Binding-site contacts:
Ligand atom F1 contacts residue MET94 of chain 1.A at 3.1 Å.
Ligand atom C23 contacts residue LEU147 of chain 1.A at 3.5 Å (hydrophobic).
Ligand atom C22 contacts residue ALA97 of chain 1.A at 3.6 Å (hydrophobic).
Ligand atom N2 contacts residue GLU66 of chain 1.A at 2.6 Å (salt-bridge).
Ligand atom C22 contacts residue LEU147 of chain 1.A at 3.5 Å (hydrophobic).
Ligand atom C5 contacts residue LEU92 of chain 1.A at 3.6 Å (hydrophobic).
Ligand atom C7 contacts residue GLU66 of chain 1.A at 3.7 Å.
Ligand atom N2 contacts residue LYS48 of chain 1.A at 3.6 Å.
Ligand atom C6 contacts residue LYS48 of chain 1.A at 3.8 Å.
Ligand atom C9 contacts residue LYS48 of chain 1.A at 3.7 Å.
Ligand atom C10 contacts residue LEU147 of chain 1.A at 3.5 Å (hydrophobic).
Ligand atom N4 contacts residue ALA46 of chain 1.A at 3.5 Å.
Ligand atom N3 contacts residue ASP158 of chain 1.A at 3.2 Å (salt-bridge).
Ligand atom C23 contacts residue ALA46 of chain 1.A at 3.7 Å (hydrophobic).
Ligand atom N3 contacts residue GLU66 of chain 1.A at 3.4 Å (salt-bridge).
Ligand atom C10 contacts residue ALA46 of chain 1.A at 3.6 Å (hydrophobic).
Ligand atom C4 contacts residue ALA46 of chain 1.A at 3.7 Å (hydrophobic).
Ligand atom C13 contacts residue GLY100 of chain 1.A at 3.5 Å.
Ligand atom N7 contacts residue PRO101 of chain 1.A at 3.6 Å.
Ligand atom N8 contacts residue ALA97 of chain 1.A at 2.9 Å (h-bond).
Ligand atom C11 contacts residue ALA46 of chain 1.A at 3.5 Å (hydrophobic).
Ligand atom N8 contacts residue ALA46 of chain 1.A at 3.7 Å.
Ligand atom C22 contacts residue ALA46 of chain 1.A at 3.7 Å (hydrophobic).
Ligand atom C7 contacts residue LYS48 of chain 1.A at 3.5 Å.
Ligand atom C14 contacts residue GLY100 of chain 1.A at 3.6 Å.
Ligand atom N5 contacts residue MET96 of chain 1.A at 3.5 Å (h-bond).
Ligand atom C5 contacts residue LYS48 of chain 1.A at 3.7 Å.
Ligand atom N6 contacts residue LYS104 of chain 1.A at 3.1 Å (salt-bridge).
Ligand atom C20 contacts residue PRO101 of chain 1.A at 3.6 Å (hydrophobic).
Ligand atom F1 contacts residue VAL79 of chain 1.A at 3.5 Å.
Ligand atom N4 contacts residue LEU147 of chain 1.A at 3.6 Å.
Ligand atom N8 contacts residue LEU147 of chain 1.A at 3.5 Å.
Ligand atom C22 contacts residue GLU95 of chain 1.A at 3.3 Å.
Ligand atom N5 contacts residue ALA97 of chain 1.A at 3.0 Å (h-bond).
Ligand atom C4 contacts residue MET94 of chain 1.A at 3.6 Å (hydrophobic).
Ligand atom C5 contacts residue MET94 of chain 1.A at 3.2 Å (hydrophobic).
Ligand atom C11 contacts residue LEU147 of chain 1.A at 3.5 Å (hydrophobic).
Ligand atom C13 contacts residue ALA97 of chain 1.A at 3.3 Å (hydrophobic).
Ligand atom C6 contacts residue MET94 of chain 1.A at 3.5 Å (hydrophobic).
Ligand atom C12 contacts residue ALA97 of chain 1.A at 3.5 Å (hydrophobic).

A protein and the small-molecule ligand that binds it are described below.
Small molecule (SMILES): CCN(c1nc(NC2=CCC3=CNN(CCCO)C3=C2)ncc1F)c1cccc2[nH]ncc12

Sequence of chain 1.A:
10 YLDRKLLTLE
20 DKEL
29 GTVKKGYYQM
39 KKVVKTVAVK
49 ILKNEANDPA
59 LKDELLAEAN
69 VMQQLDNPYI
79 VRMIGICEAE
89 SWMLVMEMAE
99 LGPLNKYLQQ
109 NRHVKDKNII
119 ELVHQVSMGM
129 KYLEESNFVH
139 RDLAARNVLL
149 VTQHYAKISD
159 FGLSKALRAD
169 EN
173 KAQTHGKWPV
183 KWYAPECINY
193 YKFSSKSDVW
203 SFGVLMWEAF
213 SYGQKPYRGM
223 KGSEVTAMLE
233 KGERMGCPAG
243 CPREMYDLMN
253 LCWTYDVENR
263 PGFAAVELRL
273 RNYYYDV